The protein below binds the small molecule below.
Small molecule (SMILES): O=C(Nc1cnccc1C(=O)N1CCCC1)c1nc(C2CC2)ccc1Nc1cncnc1

Binding-site contacts:
Ligand atom C1 contacts residue PHE283 of chain 1.D at 3.7 Å (hydrophobic).
Ligand atom N2 contacts residue PHE283 of chain 1.D at 3.8 Å.
Ligand atom C30 contacts residue MET267 of chain 1.D at 3.5 Å (hydrophobic).
Ligand atom N18 contacts residue ALA243 of chain 1.D at 3.7 Å.
Ligand atom N21 contacts residue MET267 of chain 1.D at 3.4 Å.
Ligand atom C3 contacts residue MET267 of chain 1.D at 3.7 Å (hydrophobic).
Ligand atom C5 contacts residue PHE283 of chain 1.D at 3.7 Å (hydrophobic).
Ligand atom C24 contacts residue TYR247 of chain 1.D at 3.3 Å (hydrophobic).
Ligand atom N6 contacts residue PHE283 of chain 1.D at 3.4 Å.
Ligand atom N9 contacts residue PHE283 of chain 1.D at 3.7 Å.
Ligand atom C31 contacts residue VAL287 of chain 1.D at 3.8 Å (hydrophobic).
Ligand atom C7 contacts residue PHE283 of chain 1.D at 3.7 Å (hydrophobic).
Ligand atom C22 contacts residue LEU229 of chain 1.D at 3.6 Å (hydrophobic).
Ligand atom C3 contacts residue PHE283 of chain 1.D at 3.5 Å (hydrophobic).
Ligand atom C27 contacts residue VAL232 of chain 1.D at 3.8 Å (hydrophobic).
Ligand atom C23 contacts residue THR239 of chain 1.D at 3.6 Å.
Ligand atom C8 contacts residue MET267 of chain 1.D at 3.3 Å (hydrophobic).
Ligand atom C30 contacts residue GLY279 of chain 1.D at 3.5 Å.
Ligand atom C27 contacts residue GLN280 of chain 1.D at 3.3 Å.
Ligand atom C8 contacts residue PHE283 of chain 1.D at 3.7 Å (hydrophobic).
Ligand atom O15 contacts residue MET267 of chain 1.D at 3.6 Å.
Ligand atom N17 contacts residue SER231 of chain 1.D at 2.9 Å.
Ligand atom N21 contacts residue GLY279 of chain 1.D at 3.4 Å (h-bond).
Ligand atom O16 contacts residue GLN280 of chain 1.D at 3.0 Å (h-bond).
Ligand atom C20 contacts residue VAL232 of chain 1.D at 3.8 Å (hydrophobic).
Ligand atom C14 contacts residue PHE250 of chain 1.D at 3.8 Å (hydrophobic).
Ligand atom N2 contacts residue PHE250 of chain 1.D at 3.7 Å.
Ligand atom C13 contacts residue LEU189 of chain 1.D at 3.4 Å (hydrophobic).
Ligand atom N17 contacts residue THR242 of chain 1.D at 3.8 Å.
Ligand atom C4 contacts residue PHE250 of chain 1.D at 3.8 Å (hydrophobic).
Ligand atom C24 contacts residue MET267 of chain 1.D at 3.6 Å (hydrophobic).
Ligand atom C24 contacts residue GLN280 of chain 1.D at 3.8 Å.
Ligand atom C5 contacts residue MET267 of chain 1.D at 3.1 Å (hydrophobic).
Ligand atom C25 contacts residue MET267 of chain 1.D at 3.4 Å (hydrophobic).
Ligand atom O15 contacts residue PHE283 of chain 1.D at 3.8 Å.
Ligand atom C4 contacts residue PHE283 of chain 1.D at 3.7 Å (hydrophobic).
Ligand atom C32 contacts residue VAL287 of chain 1.D at 3.8 Å (hydrophobic).
Ligand atom N18 contacts residue THR239 of chain 1.D at 3.5 Å (h-bond).
Ligand atom C23 contacts residue SER231 of chain 1.D at 3.4 Å.
Ligand atom N21 contacts residue TYR247 of chain 1.D at 3.2 Å (h-bond).

Sequence of chain 1.D:
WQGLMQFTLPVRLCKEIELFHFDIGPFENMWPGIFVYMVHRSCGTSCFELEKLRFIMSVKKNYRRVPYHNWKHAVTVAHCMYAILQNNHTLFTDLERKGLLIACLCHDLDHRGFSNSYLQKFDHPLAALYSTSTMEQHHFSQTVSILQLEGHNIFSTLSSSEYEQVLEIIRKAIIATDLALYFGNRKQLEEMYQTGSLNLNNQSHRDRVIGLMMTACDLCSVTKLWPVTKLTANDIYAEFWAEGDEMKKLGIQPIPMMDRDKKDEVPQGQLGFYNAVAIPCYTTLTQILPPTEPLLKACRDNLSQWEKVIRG